The small molecule below binds the protein below.
Small molecule (SMILES): O=C(N[C@H]1C[C@@H]1c1ccccc1)N1CCC(Oc2ccccc2)CC1

Binding-site contacts:
Ligand atom C3 contacts residue HIS305 of chain 1.A at 3.2 Å.
Ligand atom C1 contacts residue TYR247 of chain 1.A at 3.9 Å (hydrophobic).
Ligand atom N8 contacts residue ASP116 of chain 1.A at 3.9 Å.
Ligand atom C4 contacts residue TRP117 of chain 1.A at 3.8 Å (hydrophobic).
Ligand atom N5 contacts residue TYR247 of chain 1.A at 3.7 Å.
Ligand atom C12 contacts residue TRP117 of chain 1.A at 3.8 Å (hydrophobic).
Ligand atom C15 contacts residue TYR164 of chain 1.A at 3.4 Å (hydrophobic).
Ligand atom O19 contacts residue MET120 of chain 1.A at 3.9 Å.
Ligand atom C25 contacts residue MET284 of chain 1.A at 3.9 Å (hydrophobic).
Ligand atom C2 contacts residue TYR247 of chain 1.A at 3.6 Å (hydrophobic).
Ligand atom O11 contacts residue TYR164 of chain 1.A at 2.5 Å (h-bond).
Ligand atom C1 contacts residue TYR164 of chain 1.A at 3.6 Å (hydrophobic).
Ligand atom C9 contacts residue GLN165 of chain 1.A at 3.5 Å.
Ligand atom C17 contacts residue LEU189 of chain 1.A at 3.3 Å (hydrophobic).
Ligand atom C14 contacts residue PHE48 of chain 1.A at 3.6 Å (hydrophobic).
Ligand atom C6 contacts residue ASP116 of chain 1.A at 3.8 Å.
Ligand atom O19 contacts residue LEU280 of chain 1.A at 3.6 Å.
Ligand atom C20 contacts residue MET120 of chain 1.A at 3.3 Å (hydrophobic).
Ligand atom C16 contacts residue TYR164 of chain 1.A at 3.7 Å (hydrophobic).
Ligand atom C3 contacts residue ASP116 of chain 1.A at 3.8 Å.
Ligand atom C18 contacts residue LEU189 of chain 1.A at 3.7 Å (hydrophobic).
Ligand atom C24 contacts residue MET120 of chain 1.A at 3.7 Å (hydrophobic).
Ligand atom C23 contacts residue MET120 of chain 1.A at 3.8 Å (hydrophobic).
Ligand atom C13 contacts residue ASP116 of chain 1.A at 3.1 Å.
Ligand atom C21 contacts residue MET120 of chain 1.A at 3.4 Å (hydrophobic).
Ligand atom C1 contacts residue VAL279 of chain 1.A at 3.9 Å (hydrophobic).
Ligand atom C1 contacts residue ASP116 of chain 1.A at 3.7 Å.
Ligand atom O11 contacts residue TYR247 of chain 1.A at 2.8 Å (h-bond).
Ligand atom C18 contacts residue LEU209 of chain 1.A at 3.9 Å (hydrophobic).
Ligand atom C6 contacts residue TYR247 of chain 1.A at 3.4 Å (hydrophobic).
Ligand atom C6 contacts residue TYR164 of chain 1.A at 3.2 Å (hydrophobic).
Ligand atom C2 contacts residue PHE48 of chain 1.A at 3.8 Å (hydrophobic).
Ligand atom C17 contacts residue PHE48 of chain 1.A at 3.8 Å (hydrophobic).
Ligand atom N5 contacts residue ASP116 of chain 1.A at 2.8 Å (salt-bridge).
Ligand atom C22 contacts residue MET120 of chain 1.A at 3.7 Å (hydrophobic).
Ligand atom C24 contacts residue MET284 of chain 1.A at 3.7 Å (hydrophobic).
Ligand atom C25 contacts residue LEU280 of chain 1.A at 3.8 Å (hydrophobic).
Ligand atom C10 contacts residue TYR247 of chain 1.A at 3.9 Å (hydrophobic).
Ligand atom C25 contacts residue MET120 of chain 1.A at 3.5 Å (hydrophobic).
Ligand atom C9 contacts residue TYR164 of chain 1.A at 3.8 Å (hydrophobic).

Sequence of chain 1.A:
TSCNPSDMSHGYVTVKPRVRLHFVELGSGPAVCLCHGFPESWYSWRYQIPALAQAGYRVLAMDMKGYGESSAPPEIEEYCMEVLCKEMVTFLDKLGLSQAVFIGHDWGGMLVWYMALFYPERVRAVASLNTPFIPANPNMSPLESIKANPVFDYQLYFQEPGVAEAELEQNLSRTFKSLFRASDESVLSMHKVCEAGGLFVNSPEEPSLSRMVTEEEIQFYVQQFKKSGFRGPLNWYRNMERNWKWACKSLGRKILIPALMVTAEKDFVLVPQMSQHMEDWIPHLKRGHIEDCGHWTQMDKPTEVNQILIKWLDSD